Binding-site contacts:
Ligand atom C1 contacts residue ASN600 of chain 1.B at 1.4 Å.
Ligand atom C5 contacts residue ASN600 of chain 1.B at 3.7 Å.
Ligand atom C7 contacts residue ASN600 of chain 1.B at 4.0 Å.
Ligand atom C2 contacts residue ASN600 of chain 1.B at 2.5 Å.
Ligand atom O6 contacts residue ASN600 of chain 1.B at 3.7 Å.
Ligand atom C3 contacts residue ASN600 of chain 1.B at 3.8 Å.
Ligand atom O5 contacts residue ASN600 of chain 1.B at 2.4 Å (h-bond).
Ligand atom C4 contacts residue ASN600 of chain 1.B at 4.2 Å.
Ligand atom N2 contacts residue ASN600 of chain 1.B at 2.9 Å (h-bond).

A small-molecule ligand and the protein it binds are described below.
Small molecule (SMILES): CC(=O)N[C@@H]1[C@@H](O)[C@H](O)[C@@H](CO)O[C@H]1O

Sequence of chain 1.B:
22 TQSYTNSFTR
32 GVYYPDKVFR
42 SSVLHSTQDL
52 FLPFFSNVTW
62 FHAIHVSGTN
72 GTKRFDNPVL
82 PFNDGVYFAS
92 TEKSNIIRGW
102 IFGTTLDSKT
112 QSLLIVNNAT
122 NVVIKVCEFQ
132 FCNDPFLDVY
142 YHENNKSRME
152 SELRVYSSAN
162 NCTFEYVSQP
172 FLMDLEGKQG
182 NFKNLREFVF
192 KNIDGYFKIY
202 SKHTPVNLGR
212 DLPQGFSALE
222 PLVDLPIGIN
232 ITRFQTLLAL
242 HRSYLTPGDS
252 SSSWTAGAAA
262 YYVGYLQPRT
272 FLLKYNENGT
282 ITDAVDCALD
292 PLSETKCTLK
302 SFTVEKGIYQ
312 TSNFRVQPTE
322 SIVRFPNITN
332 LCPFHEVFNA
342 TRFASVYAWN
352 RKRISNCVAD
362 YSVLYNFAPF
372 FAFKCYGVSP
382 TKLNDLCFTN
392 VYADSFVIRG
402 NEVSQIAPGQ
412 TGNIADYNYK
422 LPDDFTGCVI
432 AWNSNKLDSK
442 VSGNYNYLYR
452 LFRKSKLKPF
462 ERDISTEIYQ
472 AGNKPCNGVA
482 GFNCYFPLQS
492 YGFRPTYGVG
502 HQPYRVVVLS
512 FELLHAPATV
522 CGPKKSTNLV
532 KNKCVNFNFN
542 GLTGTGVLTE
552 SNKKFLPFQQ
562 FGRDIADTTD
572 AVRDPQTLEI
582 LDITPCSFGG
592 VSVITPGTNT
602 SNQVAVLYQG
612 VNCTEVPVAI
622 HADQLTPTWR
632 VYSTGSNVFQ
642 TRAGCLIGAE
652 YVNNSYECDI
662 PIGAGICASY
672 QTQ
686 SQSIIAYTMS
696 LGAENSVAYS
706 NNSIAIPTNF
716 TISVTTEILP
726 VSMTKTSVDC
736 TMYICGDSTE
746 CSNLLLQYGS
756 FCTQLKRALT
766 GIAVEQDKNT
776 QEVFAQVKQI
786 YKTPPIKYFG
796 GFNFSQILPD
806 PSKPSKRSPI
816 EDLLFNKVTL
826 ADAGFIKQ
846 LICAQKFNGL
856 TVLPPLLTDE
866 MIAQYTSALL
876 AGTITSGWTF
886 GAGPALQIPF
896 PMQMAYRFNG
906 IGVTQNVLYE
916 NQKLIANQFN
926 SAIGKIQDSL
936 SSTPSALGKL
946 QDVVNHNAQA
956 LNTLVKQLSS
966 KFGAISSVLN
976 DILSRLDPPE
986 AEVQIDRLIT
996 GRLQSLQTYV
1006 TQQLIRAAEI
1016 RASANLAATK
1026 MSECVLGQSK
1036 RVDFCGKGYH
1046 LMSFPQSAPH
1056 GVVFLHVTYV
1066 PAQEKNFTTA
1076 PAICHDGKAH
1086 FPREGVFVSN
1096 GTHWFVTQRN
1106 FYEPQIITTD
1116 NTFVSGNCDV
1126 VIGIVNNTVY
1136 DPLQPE